Sequence of chain 1.A:
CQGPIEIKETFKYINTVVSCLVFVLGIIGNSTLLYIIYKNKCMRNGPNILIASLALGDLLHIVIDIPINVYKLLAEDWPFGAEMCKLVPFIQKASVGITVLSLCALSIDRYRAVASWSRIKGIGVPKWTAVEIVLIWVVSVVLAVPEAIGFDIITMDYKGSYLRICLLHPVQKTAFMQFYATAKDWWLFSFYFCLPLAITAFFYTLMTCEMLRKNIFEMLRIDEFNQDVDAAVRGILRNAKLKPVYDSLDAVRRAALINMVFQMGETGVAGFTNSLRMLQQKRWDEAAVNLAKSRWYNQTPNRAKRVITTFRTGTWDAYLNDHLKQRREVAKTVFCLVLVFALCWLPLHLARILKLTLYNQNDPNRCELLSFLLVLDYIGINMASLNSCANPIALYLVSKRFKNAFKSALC

The small molecule below binds the protein below.
Small molecule (SMILES): COc1ccccc1Oc1c(NS(=O)(=O)c2ccc(C(C)(C)C)cc2)nc(-c2ncccn2)nc1OCCO

Binding-site contacts:
Ligand atom C39 contacts residue VAL123 of chain 1.A at 3.5 Å (hydrophobic).
Ligand atom C34 contacts residue ARG391 of chain 1.A at 3.5 Å.
Ligand atom C39 contacts residue TYR219 of chain 1.A at 3.6 Å (hydrophobic).
Ligand atom C36 contacts residue HIS388 of chain 1.A at 3.3 Å.
Ligand atom O30 contacts residue ASP92 of chain 1.A at 2.8 Å (salt-bridge).
Ligand atom C21 contacts residue ILE420 of chain 1.A at 3.7 Å (hydrophobic).
Ligand atom O12 contacts residue LYS211 of chain 1.A at 3.0 Å (salt-bridge).
Ligand atom O27 contacts residue LEU387 of chain 1.A at 3.6 Å.
Ligand atom C33 contacts residue LEU387 of chain 1.A at 3.4 Å (hydrophobic).
Ligand atom C29 contacts residue ALA423 of chain 1.A at 3.8 Å (hydrophobic).
Ligand atom C24 contacts residue ILE420 of chain 1.A at 3.7 Å (hydrophobic).
Ligand atom C17 contacts residue GLN119 of chain 1.A at 3.8 Å.
Ligand atom C39 contacts residue LYS120 of chain 1.A at 3.5 Å.
Ligand atom C4 contacts residue CYS193 of chain 1.A at 3.5 Å (hydrophobic).
Ligand atom O27 contacts residue TRP384 of chain 1.A at 3.8 Å.
Ligand atom C35 contacts residue LEU215 of chain 1.A at 3.8 Å (hydrophobic).
Ligand atom C16 contacts residue GLN119 of chain 1.A at 3.7 Å.
Ligand atom O38 contacts residue LYS120 of chain 1.A at 2.4 Å (salt-bridge).
Ligand atom O13 contacts residue ARG391 of chain 1.A at 2.7 Å (salt-bridge).
Ligand atom N14 contacts residue LYS120 of chain 1.A at 3.1 Å.
Ligand atom C37 contacts residue LYS120 of chain 1.A at 3.0 Å.
Ligand atom C3 contacts residue PRO116 of chain 1.A at 3.6 Å (hydrophobic).
Ligand atom O31 contacts residue GLN119 of chain 1.A at 3.4 Å (h-bond).
Ligand atom C23 contacts residue ILE420 of chain 1.A at 3.8 Å (hydrophobic).
Ligand atom O31 contacts residue LYS120 of chain 1.A at 2.9 Å (salt-bridge).
Ligand atom C34 contacts residue LEU387 of chain 1.A at 3.5 Å (hydrophobic).
Ligand atom C35 contacts residue HIS388 of chain 1.A at 3.4 Å.
Ligand atom C32 contacts residue LYS120 of chain 1.A at 3.2 Å.
Ligand atom C37 contacts residue LEU215 of chain 1.A at 3.8 Å (hydrophobic).
Ligand atom C36 contacts residue LEU215 of chain 1.A at 3.4 Å (hydrophobic).
Ligand atom C28 contacts residue GLN119 of chain 1.A at 3.2 Å.
Ligand atom C25 contacts residue ILE420 of chain 1.A at 3.5 Å (hydrophobic).
Ligand atom N26 contacts residue ILE420 of chain 1.A at 3.5 Å.
Ligand atom C29 contacts residue ILE420 of chain 1.A at 3.8 Å (hydrophobic).
Ligand atom C10 contacts residue PRO116 of chain 1.A at 3.6 Å (hydrophobic).
Ligand atom O27 contacts residue GLN119 of chain 1.A at 3.6 Å (h-bond).
Ligand atom O30 contacts residue HIS88 of chain 1.A at 3.7 Å.
Ligand atom O12 contacts residue LYS120 of chain 1.A at 3.8 Å.
Ligand atom C39 contacts residue TRP384 of chain 1.A at 3.4 Å (hydrophobic).
Ligand atom N22 contacts residue ILE420 of chain 1.A at 3.8 Å.